Sequence of chain 1.C:
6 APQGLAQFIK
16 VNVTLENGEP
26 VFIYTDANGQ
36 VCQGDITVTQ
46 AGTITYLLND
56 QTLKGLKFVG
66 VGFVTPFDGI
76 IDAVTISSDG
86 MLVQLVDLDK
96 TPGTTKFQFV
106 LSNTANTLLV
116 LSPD

A small-molecule ligand and the protein it binds are described below.
Small molecule (SMILES): CC[C@H](C)[C@H](NC(=O)[C@H](C)NC(=O)[C@@H]1CCCN1)C(=O)N[C@H](C(=O)N[C@@H](CC(N)=O)C(=O)N[C@@H](CCCN=C(N)N)C(=O)N1CCC[C@H]1C=O)[C@@H](C)CC

Binding-site contacts:
Ligand atom O contacts residue LYS101 of chain 1.C at 3.5 Å.
Ligand atom N contacts residue PHE102 of chain 1.C at 3.0 Å (h-bond).
Ligand atom O contacts residue VAL43 of chain 1.C at 2.8 Å (h-bond).
Ligand atom O contacts residue THR99 of chain 1.C at 3.3 Å.
Ligand atom OD1 contacts residue ASP92 of chain 1.C at 2.6 Å (salt-bridge).
Ligand atom N contacts residue GLY98 of chain 1.C at 2.8 Å (h-bond).
Ligand atom ND2 contacts residue THR96 of chain 1.C at 2.9 Å (h-bond).
Ligand atom CG contacts residue ASP94 of chain 1.C at 3.6 Å.
Ligand atom O contacts residue PHE102 of chain 1.C at 2.9 Å (h-bond).
Ligand atom O contacts residue THR100 of chain 1.C at 3.0 Å (h-bond).
Ligand atom CG contacts residue ASP94 of chain 1.C at 3.4 Å.
Ligand atom CG2 contacts residue ASP92 of chain 1.C at 3.4 Å.
Ligand atom ND2 contacts residue ASP92 of chain 1.C at 3.1 Å (salt-bridge).
Ligand atom CA contacts residue ILE41 of chain 1.C at 3.3 Å (hydrophobic).
Ligand atom CG contacts residue PRO97 of chain 1.C at 3.5 Å (hydrophobic).
Ligand atom CG contacts residue THR96 of chain 1.C at 3.5 Å.
Ligand atom O contacts residue ILE41 of chain 1.C at 3.1 Å (h-bond).
Ligand atom O contacts residue THR44 of chain 1.C at 3.3 Å.
Ligand atom CG contacts residue ASP92 of chain 1.C at 3.5 Å.
Ligand atom CB contacts residue THR100 of chain 1.C at 3.3 Å.
Ligand atom CD contacts residue PRO97 of chain 1.C at 3.3 Å (hydrophobic).
Ligand atom N contacts residue VAL43 of chain 1.C at 2.9 Å (h-bond).
Ligand atom O contacts residue ASP94 of chain 1.C at 3.0 Å (salt-bridge).
Ligand atom CD contacts residue ASP94 of chain 1.C at 3.4 Å.
Ligand atom CA contacts residue GLY98 of chain 1.C at 3.6 Å.
Ligand atom CA contacts residue THR100 of chain 1.C at 3.2 Å.
Ligand atom CB contacts residue ASP94 of chain 1.C at 3.3 Å.
Ligand atom O contacts residue GLY98 of chain 1.C at 3.2 Å (h-bond).
Ligand atom N contacts residue ASP94 of chain 1.C at 3.5 Å (salt-bridge).
Ligand atom CB contacts residue THR96 of chain 1.C at 3.2 Å.
Ligand atom CG contacts residue TYR29 of chain 1.C at 3.5 Å (hydrophobic).
Ligand atom ND2 contacts residue ILE75 of chain 1.C at 3.2 Å (h-bond).
Ligand atom N contacts residue ASP40 of chain 1.C at 2.8 Å (salt-bridge).
Ligand atom O contacts residue THR42 of chain 1.C at 3.4 Å.
Ligand atom O contacts residue ASP40 of chain 1.C at 3.3 Å.
Ligand atom N contacts residue ILE41 of chain 1.C at 2.9 Å (h-bond).
Ligand atom O contacts residue VAL43 of chain 1.C at 3.5 Å (h-bond).
Ligand atom N contacts residue THR100 of chain 1.C at 3.0 Å (h-bond).
Ligand atom CA contacts residue ASP94 of chain 1.C at 3.5 Å.
Ligand atom CB contacts residue GLY98 of chain 1.C at 3.5 Å.